Sequence of chain 1.B:
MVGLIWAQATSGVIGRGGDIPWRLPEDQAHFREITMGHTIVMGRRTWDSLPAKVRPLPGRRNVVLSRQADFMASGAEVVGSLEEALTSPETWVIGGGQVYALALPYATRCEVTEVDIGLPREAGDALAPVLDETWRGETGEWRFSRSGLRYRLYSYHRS

This small molecule binds to this protein.
Small molecule (SMILES): O=C(CCc1c[nH]c2ccccc12)Nc1c(C(=O)O)cnn1-c1ccccc1

Binding-site contacts:
Ligand atom C18 contacts residue GLN30 of chain 1.B at 3.8 Å.
Ligand atom O01 contacts residue PHE33 of chain 1.B at 3.7 Å.
Ligand atom C09 contacts residue GLN30 of chain 1.B at 3.7 Å.
Ligand atom O03 contacts residue PRO60 of chain 1.B at 4.0 Å.
Ligand atom O01 contacts residue ARG62 of chain 1.B at 3.8 Å.
Ligand atom O03 contacts residue ARG62 of chain 1.B at 2.7 Å (salt-bridge).
Ligand atom C02 contacts residue ARG62 of chain 1.B at 3.6 Å.
Ligand atom C14 contacts residue LEU59 of chain 1.B at 4.0 Å (hydrophobic).
Ligand atom C13 contacts residue VAL56 of chain 1.B at 3.9 Å (hydrophobic).
Ligand atom C12 contacts residue PRO53 of chain 1.B at 3.7 Å (hydrophobic).
Ligand atom C10 contacts residue ARG25 of chain 1.B at 3.2 Å.
Ligand atom C04 contacts residue LEU59 of chain 1.B at 3.7 Å (hydrophobic).
Ligand atom O03 contacts residue LEU59 of chain 1.B at 3.8 Å.
Ligand atom C23 contacts residue NAP1 of chain 1.G at 4.1 Å.
Ligand atom C10 contacts residue GLN30 of chain 1.B at 3.8 Å.
Ligand atom C25 contacts residue ILE96 of chain 1.B at 2.9 Å (hydrophobic).
Ligand atom C11 contacts residue ARG25 of chain 1.B at 3.3 Å.
Ligand atom C05 contacts residue VAL56 of chain 1.B at 3.8 Å (hydrophobic).
Ligand atom C24 contacts residue PHE33 of chain 1.B at 3.6 Å (hydrophobic).
Ligand atom N06 contacts residue VAL56 of chain 1.B at 3.3 Å.
Ligand atom C26 contacts residue NAP1 of chain 1.G at 3.5 Å.
Ligand atom C28 contacts residue PHE33 of chain 1.B at 4.0 Å (hydrophobic).
Ligand atom C24 contacts residue NAP1 of chain 1.G at 3.4 Å.
Ligand atom C25 contacts residue NAP1 of chain 1.G at 3.0 Å.
Ligand atom C26 contacts residue PHE33 of chain 1.B at 4.1 Å (hydrophobic).
Ligand atom O03 contacts residue ARG34 of chain 1.B at 4.1 Å.
Ligand atom N22 contacts residue PHE33 of chain 1.B at 3.8 Å.
Ligand atom O17 contacts residue GLN30 of chain 1.B at 2.3 Å (h-bond).
Ligand atom C25 contacts residue PHE33 of chain 1.B at 3.8 Å (hydrophobic).
Ligand atom C02 contacts residue LEU59 of chain 1.B at 3.4 Å (hydrophobic).
Ligand atom C08 contacts residue VAL56 of chain 1.B at 3.9 Å (hydrophobic).
Ligand atom C24 contacts residue ILE96 of chain 1.B at 4.2 Å (hydrophobic).
Ligand atom C04 contacts residue VAL56 of chain 1.B at 4.2 Å (hydrophobic).
Ligand atom C16 contacts residue GLN30 of chain 1.B at 3.3 Å.
Ligand atom N07 contacts residue VAL56 of chain 1.B at 3.7 Å.
Ligand atom C14 contacts residue VAL56 of chain 1.B at 4.0 Å (hydrophobic).
Ligand atom C26 contacts residue ILE96 of chain 1.B at 3.2 Å (hydrophobic).
Ligand atom C27 contacts residue PHE33 of chain 1.B at 4.2 Å (hydrophobic).
Ligand atom O01 contacts residue LEU59 of chain 1.B at 3.6 Å.
Ligand atom C23 contacts residue PHE33 of chain 1.B at 3.7 Å (hydrophobic).